Sequence of chain 1.C:
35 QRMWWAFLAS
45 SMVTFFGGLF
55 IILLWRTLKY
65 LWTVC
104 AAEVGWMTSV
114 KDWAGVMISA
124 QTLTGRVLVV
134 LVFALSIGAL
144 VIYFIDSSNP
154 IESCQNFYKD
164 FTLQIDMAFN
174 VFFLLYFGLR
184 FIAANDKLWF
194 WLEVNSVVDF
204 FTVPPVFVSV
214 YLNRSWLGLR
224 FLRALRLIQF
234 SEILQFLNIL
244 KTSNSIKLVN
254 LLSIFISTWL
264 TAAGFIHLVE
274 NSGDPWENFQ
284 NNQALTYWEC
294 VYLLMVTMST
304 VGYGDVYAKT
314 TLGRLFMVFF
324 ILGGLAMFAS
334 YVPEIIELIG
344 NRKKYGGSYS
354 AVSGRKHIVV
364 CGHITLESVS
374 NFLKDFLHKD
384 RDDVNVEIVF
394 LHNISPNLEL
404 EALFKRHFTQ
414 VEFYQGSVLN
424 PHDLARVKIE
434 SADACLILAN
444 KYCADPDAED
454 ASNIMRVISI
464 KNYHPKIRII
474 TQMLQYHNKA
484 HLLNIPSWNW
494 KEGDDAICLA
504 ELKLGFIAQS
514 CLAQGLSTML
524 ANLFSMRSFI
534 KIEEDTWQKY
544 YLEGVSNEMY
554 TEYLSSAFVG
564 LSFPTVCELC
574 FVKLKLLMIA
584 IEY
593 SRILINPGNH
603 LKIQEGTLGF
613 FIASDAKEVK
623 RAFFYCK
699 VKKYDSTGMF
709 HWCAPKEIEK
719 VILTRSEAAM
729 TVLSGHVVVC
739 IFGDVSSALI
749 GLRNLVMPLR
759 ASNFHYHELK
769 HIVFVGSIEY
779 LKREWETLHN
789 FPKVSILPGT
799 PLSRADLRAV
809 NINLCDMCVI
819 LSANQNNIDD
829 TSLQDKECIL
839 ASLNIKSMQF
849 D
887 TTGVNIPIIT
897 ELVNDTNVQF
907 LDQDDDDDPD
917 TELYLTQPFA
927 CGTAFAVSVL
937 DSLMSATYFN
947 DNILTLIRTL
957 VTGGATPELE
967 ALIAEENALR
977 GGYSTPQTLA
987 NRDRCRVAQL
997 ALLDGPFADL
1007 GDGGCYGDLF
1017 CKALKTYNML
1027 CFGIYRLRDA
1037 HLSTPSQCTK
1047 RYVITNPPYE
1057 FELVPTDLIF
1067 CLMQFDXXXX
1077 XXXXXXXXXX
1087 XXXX

This small molecule binds to this protein.
Small molecule (SMILES): CC(C)CCC[C@@H](C)[C@H]1CC[C@H]2[C@@H]3CC=C4C[C@@H](O)CC[C@]4(C)[C@H]3CC[C@]12C

Binding-site contacts:
Ligand atom C19 contacts residue THR125 of chain 1.C at 3.9 Å.
Ligand atom C8 contacts residue THR125 of chain 1.C at 3.7 Å.
Ligand atom C7 contacts residue LEU126 of chain 1.C at 4.3 Å (hydrophobic).
Ligand atom C24 contacts residue TRP116 of chain 1.C at 4.3 Å (hydrophobic).
Ligand atom C12 contacts residue THR125 of chain 1.C at 3.6 Å.
Ligand atom C16 contacts residue THR127 of chain 1.C at 4.1 Å.
Ligand atom C14 contacts residue THR125 of chain 1.C at 3.7 Å.
Ligand atom C18 contacts residue LEU126 of chain 1.C at 4.4 Å (hydrophobic).
Ligand atom C23 contacts residue TRP116 of chain 1.C at 3.4 Å (hydrophobic).
Ligand atom C17 contacts residue THR125 of chain 1.C at 4.0 Å.
Ligand atom C24 contacts residue THR127 of chain 1.C at 4.5 Å.
Ligand atom C5 contacts residue POV1 of chain 1.SC at 4.2 Å.
Ligand atom C15 contacts residue THR127 of chain 1.C at 3.7 Å.
Ligand atom C21 contacts residue TRP116 of chain 1.C at 4.0 Å (hydrophobic).
Ligand atom C13 contacts residue THR125 of chain 1.C at 3.0 Å.
Ligand atom C6 contacts residue POV1 of chain 1.SC at 3.6 Å.
Ligand atom C11 contacts residue THR125 of chain 1.C at 3.7 Å.
Ligand atom C24 contacts residue MET120 of chain 1.C at 4.4 Å (hydrophobic).
Ligand atom C7 contacts residue POV1 of chain 1.SC at 3.7 Å.
Ligand atom C6 contacts residue LEU126 of chain 1.C at 4.1 Å (hydrophobic).
Ligand atom C18 contacts residue THR125 of chain 1.C at 1.5 Å.
Ligand atom C20 contacts residue TRP116 of chain 1.C at 4.3 Å (hydrophobic).
Ligand atom C5 contacts residue LEU126 of chain 1.C at 4.4 Å (hydrophobic).
Ligand atom C20 contacts residue THR125 of chain 1.C at 4.3 Å.
Ligand atom C3 contacts residue POV1 of chain 1.SC at 4.5 Å.
Ligand atom C16 contacts residue THR125 of chain 1.C at 4.5 Å.
Ligand atom C18 contacts residue THR127 of chain 1.C at 4.1 Å.
Ligand atom C19 contacts residue GLN124 of chain 1.C at 4.1 Å.
Ligand atom C16 contacts residue POV1 of chain 1.SC at 4.0 Å.
Ligand atom C27 contacts residue POV1 of chain 1.SC at 3.7 Å.
Ligand atom C9 contacts residue THR125 of chain 1.C at 4.2 Å.
Ligand atom C15 contacts residue THR125 of chain 1.C at 4.0 Å.
Ligand atom C15 contacts residue POV1 of chain 1.SC at 3.8 Å.
Ligand atom C8 contacts residue LEU126 of chain 1.C at 4.4 Å (hydrophobic).
Ligand atom C4 contacts residue POV1 of chain 1.SC at 4.2 Å.
Ligand atom C19 contacts residue LEU126 of chain 1.C at 3.8 Å (hydrophobic).
Ligand atom C22 contacts residue TRP116 of chain 1.C at 4.2 Å (hydrophobic).